A small-molecule ligand and the protein it binds are described below.
Small molecule (SMILES): CC(=O)N[C@@H]1[C@@H](O)[C@H](O)[C@@H](CO)O[C@H]1O

Binding-site contacts:
Ligand atom C4 contacts residue ASN122 of chain 1.B at 4.3 Å.
Ligand atom O5 contacts residue VAL127 of chain 1.B at 3.9 Å.
Ligand atom C5 contacts residue ASN122 of chain 1.B at 3.7 Å.
Ligand atom O6 contacts residue VAL127 of chain 1.B at 4.2 Å.
Ligand atom C5 contacts residue VAL127 of chain 1.B at 3.6 Å (hydrophobic).
Ligand atom C1 contacts residue ASN122 of chain 1.B at 1.4 Å.
Ligand atom C7 contacts residue THR124 of chain 1.B at 3.9 Å.
Ligand atom C3 contacts residue ASN122 of chain 1.B at 3.8 Å.
Ligand atom N2 contacts residue ASN122 of chain 1.B at 2.9 Å (h-bond).
Ligand atom C2 contacts residue ASN122 of chain 1.B at 2.5 Å.
Ligand atom N2 contacts residue THR124 of chain 1.B at 3.3 Å.
Ligand atom C2 contacts residue THR124 of chain 1.B at 4.3 Å.
Ligand atom C1 contacts residue VAL127 of chain 1.B at 4.4 Å (hydrophobic).
Ligand atom C6 contacts residue VAL127 of chain 1.B at 3.8 Å (hydrophobic).
Ligand atom C7 contacts residue ASN122 of chain 1.B at 4.0 Å.
Ligand atom C1 contacts residue THR124 of chain 1.B at 4.0 Å.
Ligand atom C8 contacts residue THR124 of chain 1.B at 3.5 Å.
Ligand atom O4 contacts residue VAL171 of chain 1.B at 4.3 Å.
Ligand atom O5 contacts residue ASN122 of chain 1.B at 2.4 Å (h-bond).

Sequence of chain 1.B:
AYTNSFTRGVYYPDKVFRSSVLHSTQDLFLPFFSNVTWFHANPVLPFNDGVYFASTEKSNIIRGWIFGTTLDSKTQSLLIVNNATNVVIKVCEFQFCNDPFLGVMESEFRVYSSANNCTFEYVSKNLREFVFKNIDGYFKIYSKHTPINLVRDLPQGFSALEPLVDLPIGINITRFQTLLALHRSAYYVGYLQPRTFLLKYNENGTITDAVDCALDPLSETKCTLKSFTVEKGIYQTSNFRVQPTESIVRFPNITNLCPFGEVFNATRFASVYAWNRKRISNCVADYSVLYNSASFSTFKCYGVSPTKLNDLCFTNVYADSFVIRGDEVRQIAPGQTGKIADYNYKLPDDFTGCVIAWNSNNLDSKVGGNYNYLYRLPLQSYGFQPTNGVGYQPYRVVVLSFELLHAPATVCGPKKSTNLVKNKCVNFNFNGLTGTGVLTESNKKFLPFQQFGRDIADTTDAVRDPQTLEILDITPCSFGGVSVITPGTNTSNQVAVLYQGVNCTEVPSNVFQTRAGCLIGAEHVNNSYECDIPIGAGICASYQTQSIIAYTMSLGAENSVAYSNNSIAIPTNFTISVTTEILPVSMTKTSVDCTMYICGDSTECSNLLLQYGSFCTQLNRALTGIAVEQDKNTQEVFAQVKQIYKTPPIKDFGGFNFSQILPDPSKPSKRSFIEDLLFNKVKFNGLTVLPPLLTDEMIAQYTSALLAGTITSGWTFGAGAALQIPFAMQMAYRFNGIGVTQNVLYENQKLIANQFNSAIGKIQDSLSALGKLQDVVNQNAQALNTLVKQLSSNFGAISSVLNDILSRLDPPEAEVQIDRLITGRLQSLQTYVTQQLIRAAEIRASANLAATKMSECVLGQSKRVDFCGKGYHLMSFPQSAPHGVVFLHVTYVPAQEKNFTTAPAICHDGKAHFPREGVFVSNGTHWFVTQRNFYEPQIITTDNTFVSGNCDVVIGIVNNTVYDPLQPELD